Binding-site contacts:
Ligand atom O5 contacts residue ASN265 of chain 1.G at 2.4 Å (h-bond).
Ligand atom C1 contacts residue GLN263 of chain 1.G at 3.8 Å.
Ligand atom O6 contacts residue ARG412 of chain 1.G at 4.4 Å.
Ligand atom C8 contacts residue ASN265 of chain 1.G at 4.2 Å.
Ligand atom C7 contacts residue ASN265 of chain 1.G at 3.2 Å.
Ligand atom C5 contacts residue ARG412 of chain 1.G at 4.2 Å.
Ligand atom O7 contacts residue ASN301 of chain 1.G at 4.4 Å.
Ligand atom C8 contacts residue ILE302 of chain 1.G at 4.3 Å (hydrophobic).
Ligand atom C7 contacts residue ASN301 of chain 1.G at 4.4 Å.
Ligand atom C3 contacts residue ASN265 of chain 1.G at 3.6 Å.
Ligand atom C1 contacts residue ARG412 of chain 1.G at 3.6 Å.
Ligand atom O7 contacts residue ASN265 of chain 1.G at 3.4 Å (h-bond).
Ligand atom C6 contacts residue ARG412 of chain 1.G at 4.3 Å.
Ligand atom C3 contacts residue GLN263 of chain 1.G at 3.4 Å.
Ligand atom O5 contacts residue ARG412 of chain 1.G at 3.0 Å (salt-bridge).
Ligand atom N2 contacts residue GLN263 of chain 1.G at 3.0 Å (h-bond).
Ligand atom C4 contacts residue ASN265 of chain 1.G at 4.1 Å.
Ligand atom C7 contacts residue GLN263 of chain 1.G at 4.1 Å.
Ligand atom N2 contacts residue ASN265 of chain 1.G at 2.7 Å (h-bond).
Ligand atom C8 contacts residue GLN263 of chain 1.G at 3.6 Å.
Ligand atom C8 contacts residue ASN301 of chain 1.G at 3.5 Å.
Ligand atom C5 contacts residue ASN265 of chain 1.G at 3.6 Å.
Ligand atom C2 contacts residue ASN265 of chain 1.G at 2.3 Å.
Ligand atom C2 contacts residue GLN263 of chain 1.G at 3.6 Å.
Ligand atom C1 contacts residue ASN265 of chain 1.G at 1.4 Å.
Ligand atom O3 contacts residue GLN263 of chain 1.G at 3.9 Å.
Ligand atom C8 contacts residue SER303 of chain 1.G at 3.9 Å.

A protein and the small-molecule ligand that binds it are described below.
Small molecule (SMILES): CC(=O)N[C@H]1[C@H](O[C@H]2[C@H](O)[C@@H](NC(C)=O)CO[C@@H]2CO)O[C@H](CO)[C@@H](O)[C@@H]1O

Sequence of chain 1.G:
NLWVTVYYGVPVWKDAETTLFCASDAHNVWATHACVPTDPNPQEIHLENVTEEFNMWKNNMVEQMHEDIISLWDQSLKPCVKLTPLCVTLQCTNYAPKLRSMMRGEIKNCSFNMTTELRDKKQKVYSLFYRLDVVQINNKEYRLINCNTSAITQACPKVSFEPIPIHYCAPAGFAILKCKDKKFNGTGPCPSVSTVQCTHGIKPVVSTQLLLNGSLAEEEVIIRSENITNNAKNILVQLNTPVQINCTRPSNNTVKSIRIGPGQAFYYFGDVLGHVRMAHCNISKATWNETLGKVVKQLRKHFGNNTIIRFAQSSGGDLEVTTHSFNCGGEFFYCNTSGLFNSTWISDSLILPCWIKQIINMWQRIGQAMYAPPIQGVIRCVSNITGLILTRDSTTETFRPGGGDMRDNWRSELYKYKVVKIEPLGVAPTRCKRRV